Binding-site contacts:
Ligand atom N26 contacts residue ALA43 of chain 1.A at 3.7 Å.
Ligand atom C1 contacts residue CYS99 of chain 1.A at 1.8 Å (hydrophobic).
Ligand atom C16 contacts residue TYR94 of chain 1.A at 3.9 Å (hydrophobic).
Ligand atom N22 contacts residue LEU95 of chain 1.A at 2.9 Å (h-bond).
Ligand atom N24 contacts residue VAL26 of chain 1.A at 3.7 Å.
Ligand atom N25 contacts residue CYS99 of chain 1.A at 3.4 Å (h-bond).
Ligand atom C2 contacts residue ARG143 of chain 1.A at 3.1 Å.
Ligand atom N21 contacts residue MET92 of chain 1.A at 3.3 Å.
Ligand atom C17 contacts residue LEU146 of chain 1.A at 3.5 Å (hydrophobic).
Ligand atom N26 contacts residue LEU146 of chain 1.A at 3.4 Å.
Ligand atom C2 contacts residue ASN144 of chain 1.A at 3.8 Å.
Ligand atom C12 contacts residue LEU146 of chain 1.A at 3.6 Å (hydrophobic).
Ligand atom C16 contacts residue LEU146 of chain 1.A at 3.8 Å (hydrophobic).
Ligand atom C12 contacts residue LEU95 of chain 1.A at 3.8 Å (hydrophobic).
Ligand atom C7 contacts residue GLY98 of chain 1.A at 3.6 Å.
Ligand atom C9 contacts residue LEU146 of chain 1.A at 3.7 Å (hydrophobic).
Ligand atom C20 contacts residue CYS99 of chain 1.A at 3.0 Å (hydrophobic).
Ligand atom C4 contacts residue ASN144 of chain 1.A at 3.8 Å.
Ligand atom C4 contacts residue LEU146 of chain 1.A at 3.8 Å (hydrophobic).
Ligand atom C5 contacts residue ASP157 of chain 1.A at 3.8 Å.
Ligand atom C1 contacts residue ASP102 of chain 1.A at 3.3 Å.
Ligand atom C11 contacts residue ALA43 of chain 1.A at 3.6 Å (hydrophobic).
Ligand atom C12 contacts residue GLU93 of chain 1.A at 3.2 Å.
Ligand atom C4 contacts residue ARG143 of chain 1.A at 3.5 Å.
Ligand atom C8 contacts residue LEU95 of chain 1.A at 3.3 Å (hydrophobic).
Ligand atom O27 contacts residue LEU18 of chain 1.A at 3.8 Å.
Ligand atom C12 contacts residue ALA43 of chain 1.A at 3.4 Å (hydrophobic).
Ligand atom C18 contacts residue VAL26 of chain 1.A at 3.7 Å (hydrophobic).
Ligand atom C8 contacts residue TYR94 of chain 1.A at 3.7 Å (hydrophobic).
Ligand atom C11 contacts residue MET92 of chain 1.A at 3.7 Å (hydrophobic).
Ligand atom N23 contacts residue LEU146 of chain 1.A at 3.8 Å.
Ligand atom C15 contacts residue LEU146 of chain 1.A at 3.8 Å (hydrophobic).
Ligand atom C20 contacts residue LEU18 of chain 1.A at 3.5 Å (hydrophobic).
Ligand atom C3 contacts residue ASP157 of chain 1.A at 3.8 Å.
Ligand atom C13 contacts residue CYS99 of chain 1.A at 2.6 Å (hydrophobic).
Ligand atom N22 contacts residue GLU93 of chain 1.A at 3.7 Å.
Ligand atom O27 contacts residue CYS99 of chain 1.A at 3.7 Å.
Ligand atom C19 contacts residue LEU146 of chain 1.A at 3.7 Å (hydrophobic).
Ligand atom N22 contacts residue TYR94 of chain 1.A at 3.5 Å.
Ligand atom C13 contacts residue LEU18 of chain 1.A at 3.3 Å (hydrophobic).

This small molecule binds to this protein.
Small molecule (SMILES): C=CC(=O)Nc1ccc2ncn(-c3cncc(Nc4ccccc4)n3)c2c1

Sequence of chain 1.A:
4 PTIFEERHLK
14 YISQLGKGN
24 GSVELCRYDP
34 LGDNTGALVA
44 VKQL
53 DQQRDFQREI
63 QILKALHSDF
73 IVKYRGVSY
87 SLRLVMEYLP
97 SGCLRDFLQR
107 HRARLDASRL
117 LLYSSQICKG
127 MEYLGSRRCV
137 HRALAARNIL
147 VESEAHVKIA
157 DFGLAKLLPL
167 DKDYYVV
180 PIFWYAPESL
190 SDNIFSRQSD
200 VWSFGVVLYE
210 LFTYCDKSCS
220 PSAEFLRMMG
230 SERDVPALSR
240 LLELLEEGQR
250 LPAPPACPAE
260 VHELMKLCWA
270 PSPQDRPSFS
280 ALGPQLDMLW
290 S